Sequence of chain 1.B:
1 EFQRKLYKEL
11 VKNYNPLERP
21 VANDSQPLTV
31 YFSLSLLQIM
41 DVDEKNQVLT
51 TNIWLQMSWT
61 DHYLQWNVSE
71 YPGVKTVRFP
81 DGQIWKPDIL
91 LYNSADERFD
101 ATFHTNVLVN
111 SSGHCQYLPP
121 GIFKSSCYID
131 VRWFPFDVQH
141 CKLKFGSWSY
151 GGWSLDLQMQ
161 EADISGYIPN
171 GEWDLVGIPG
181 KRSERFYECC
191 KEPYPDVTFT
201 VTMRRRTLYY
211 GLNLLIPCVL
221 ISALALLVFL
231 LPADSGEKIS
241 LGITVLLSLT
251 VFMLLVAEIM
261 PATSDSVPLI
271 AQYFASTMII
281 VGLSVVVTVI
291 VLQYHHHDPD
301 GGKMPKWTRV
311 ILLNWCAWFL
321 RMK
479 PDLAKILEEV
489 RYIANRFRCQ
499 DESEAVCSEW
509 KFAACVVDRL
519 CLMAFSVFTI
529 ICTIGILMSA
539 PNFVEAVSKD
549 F

The protein below binds the small molecule below.
Small molecule (SMILES): CC(=O)N[C@H]1[C@H](O[C@H]2[C@H](O)[C@@H](NC(C)=O)CO[C@@H]2CO)O[C@H](CO)[C@@H](O)[C@@H]1O

Binding-site contacts:
Ligand atom C1 contacts residue GLN26 of chain 1.B at 4.0 Å.
Ligand atom C5 contacts residue GLN26 of chain 1.B at 4.1 Å.
Ligand atom O5 contacts residue ASN23 of chain 1.B at 2.3 Å (h-bond).
Ligand atom O5 contacts residue SER25 of chain 1.B at 4.2 Å.
Ligand atom C4 contacts residue ASN23 of chain 1.B at 4.2 Å.
Ligand atom C1 contacts residue SER25 of chain 1.B at 4.0 Å.
Ligand atom O6 contacts residue SER25 of chain 1.B at 4.2 Å.
Ligand atom O6 contacts residue GLN26 of chain 1.B at 2.9 Å (h-bond).
Ligand atom C3 contacts residue ASN23 of chain 1.B at 3.8 Å.
Ligand atom N2 contacts residue ASN23 of chain 1.B at 3.0 Å (h-bond).
Ligand atom O7 contacts residue ASN23 of chain 1.B at 4.1 Å.
Ligand atom C7 contacts residue ASN23 of chain 1.B at 3.6 Å.
Ligand atom C6 contacts residue GLN26 of chain 1.B at 3.5 Å.
Ligand atom C5 contacts residue ASN23 of chain 1.B at 3.5 Å.
Ligand atom C2 contacts residue ASN23 of chain 1.B at 2.4 Å.
Ligand atom O5 contacts residue GLN26 of chain 1.B at 3.3 Å (h-bond).
Ligand atom C1 contacts residue ASN23 of chain 1.B at 1.4 Å.
Ligand atom C5 contacts residue SER25 of chain 1.B at 4.1 Å.
Ligand atom C8 contacts residue ASN23 of chain 1.B at 4.0 Å.